Sequence of chain 1.A:
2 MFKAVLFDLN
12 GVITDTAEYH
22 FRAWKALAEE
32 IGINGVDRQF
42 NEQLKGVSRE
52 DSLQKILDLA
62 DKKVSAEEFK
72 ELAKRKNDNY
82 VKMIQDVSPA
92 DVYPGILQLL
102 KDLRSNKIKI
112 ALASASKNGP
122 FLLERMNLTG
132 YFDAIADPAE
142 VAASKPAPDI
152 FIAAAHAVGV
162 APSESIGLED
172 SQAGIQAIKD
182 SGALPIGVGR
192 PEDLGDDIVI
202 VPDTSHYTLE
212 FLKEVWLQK

This protein binds this small molecule.
Small molecule (SMILES): O=P(O)(O)OC[C@H]1O[C@@H](O)[C@H](O)[C@@H](O)[C@@H]1O

Binding-site contacts:
Ligand atom O3P contacts residue HIS21 of chain 1.A at 3.6 Å.
Ligand atom O3P contacts residue ASN119 of chain 1.A at 2.8 Å (h-bond).
Ligand atom C6 contacts residue SER117 of chain 1.A at 3.7 Å.
Ligand atom O1 contacts residue ALF1 of chain 1.B at 1.9 Å.
Ligand atom O2 contacts residue LYS46 of chain 1.A at 3.9 Å.
Ligand atom C1 contacts residue ASN11 of chain 1.A at 3.5 Å.
Ligand atom P contacts residue SER117 of chain 1.A at 3.5 Å.
Ligand atom C2 contacts residue ASN11 of chain 1.A at 3.6 Å.
Ligand atom O6 contacts residue SER117 of chain 1.A at 3.3 Å.
Ligand atom C6 contacts residue ALA116 of chain 1.A at 3.7 Å (hydrophobic).
Ligand atom C3 contacts residue VAL48 of chain 1.A at 3.4 Å (hydrophobic).
Ligand atom O3P contacts residue SER117 of chain 1.A at 2.6 Å (h-bond).
Ligand atom C2 contacts residue GLY47 of chain 1.A at 3.8 Å.
Ligand atom O2P contacts residue SER117 of chain 1.A at 3.4 Å.
Ligand atom O5 contacts residue SER117 of chain 1.A at 3.5 Å.
Ligand atom O3P contacts residue LYS118 of chain 1.A at 3.8 Å.
Ligand atom C5 contacts residue VAL48 of chain 1.A at 3.4 Å (hydrophobic).
Ligand atom C1 contacts residue ALF1 of chain 1.B at 3.0 Å.
Ligand atom C4 contacts residue VAL48 of chain 1.A at 3.3 Å (hydrophobic).
Ligand atom O3 contacts residue LEU45 of chain 1.A at 3.8 Å.
Ligand atom P contacts residue ARG50 of chain 1.A at 3.6 Å.
Ligand atom O5 contacts residue ALA116 of chain 1.A at 3.7 Å.
Ligand atom O6 contacts residue HIS21 of chain 1.A at 3.6 Å.
Ligand atom O4 contacts residue SER53 of chain 1.A at 3.6 Å.
Ligand atom O2P contacts residue ALA116 of chain 1.A at 3.9 Å.
Ligand atom O2 contacts residue ALF1 of chain 1.B at 2.8 Å.
Ligand atom C3 contacts residue GLY47 of chain 1.A at 3.8 Å.
Ligand atom O3 contacts residue HIS21 of chain 1.A at 3.7 Å.
Ligand atom C2 contacts residue ALF1 of chain 1.B at 3.5 Å.
Ligand atom O1 contacts residue SER115 of chain 1.A at 3.8 Å.
Ligand atom O2P contacts residue LYS118 of chain 1.A at 2.9 Å (salt-bridge).
Ligand atom O5 contacts residue ASN11 of chain 1.A at 3.5 Å (h-bond).
Ligand atom P contacts residue LYS118 of chain 1.A at 3.9 Å.
Ligand atom O1 contacts residue ASP9 of chain 1.A at 3.8 Å.
Ligand atom O4 contacts residue VAL48 of chain 1.A at 2.7 Å (h-bond).
Ligand atom O2 contacts residue MG1 of chain 1.E at 3.8 Å.
Ligand atom O1P contacts residue ARG50 of chain 1.A at 2.9 Å (salt-bridge).
Ligand atom O2 contacts residue GLY47 of chain 1.A at 2.8 Å (h-bond).
Ligand atom O1 contacts residue ASN11 of chain 1.A at 2.7 Å (h-bond).
Ligand atom O2P contacts residue ARG50 of chain 1.A at 3.1 Å (salt-bridge).